A small-molecule ligand and the protein it binds are described below.
Small molecule (SMILES): C=CC1=C(C)/C(=C/c2[nH]c(/C=C3\N=C(/C=C4\NC(=O)C(C)=C4C=C)C(C)=C3CCC(=O)O)c(CCC(=O)O)c2C)NC1=O

Sequence of chain 1.A:
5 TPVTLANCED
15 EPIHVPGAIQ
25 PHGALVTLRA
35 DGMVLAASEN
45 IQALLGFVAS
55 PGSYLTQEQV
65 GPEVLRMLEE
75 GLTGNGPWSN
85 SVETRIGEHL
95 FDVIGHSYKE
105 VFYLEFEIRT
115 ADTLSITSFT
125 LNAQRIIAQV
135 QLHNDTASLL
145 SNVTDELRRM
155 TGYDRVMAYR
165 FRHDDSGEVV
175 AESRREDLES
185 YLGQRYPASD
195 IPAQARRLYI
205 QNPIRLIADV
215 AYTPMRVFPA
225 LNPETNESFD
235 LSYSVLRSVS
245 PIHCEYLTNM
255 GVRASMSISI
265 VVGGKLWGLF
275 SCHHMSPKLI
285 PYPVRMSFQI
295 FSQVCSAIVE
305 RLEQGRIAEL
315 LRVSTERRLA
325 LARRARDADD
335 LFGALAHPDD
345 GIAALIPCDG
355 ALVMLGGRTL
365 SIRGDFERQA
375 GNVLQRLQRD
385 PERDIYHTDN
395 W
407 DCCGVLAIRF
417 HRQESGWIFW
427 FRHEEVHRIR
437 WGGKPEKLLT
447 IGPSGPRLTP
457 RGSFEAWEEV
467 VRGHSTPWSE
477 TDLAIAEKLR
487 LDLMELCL

Binding-site contacts:
Ligand atom CMA contacts residue TYR163 of chain 1.A at 3.4 Å (hydrophobic).
Ligand atom OB contacts residue GLN188 of chain 1.A at 2.8 Å (h-bond).
Ligand atom O2D contacts residue TYR203 of chain 1.A at 3.6 Å.
Ligand atom NA contacts residue ASP194 of chain 1.A at 3.2 Å (salt-bridge).
Ligand atom O1A contacts residue SER275 of chain 1.A at 3.3 Å (h-bond).
Ligand atom O2D contacts residue ARG209 of chain 1.A at 2.9 Å (salt-bridge).
Ligand atom CBA contacts residue TYR203 of chain 1.A at 3.0 Å (hydrophobic).
Ligand atom ND contacts residue ASP194 of chain 1.A at 3.0 Å (salt-bridge).
Ligand atom NB contacts residue ASP194 of chain 1.A at 3.0 Å (salt-bridge).
Ligand atom O1A contacts residue HIS277 of chain 1.A at 2.9 Å (h-bond).
Ligand atom C4B contacts residue TYR250 of chain 1.A at 2.9 Å (hydrophobic).
Ligand atom OB contacts residue TYR250 of chain 1.A at 3.2 Å (h-bond).
Ligand atom C3B contacts residue TYR250 of chain 1.A at 3.4 Å (hydrophobic).
Ligand atom CHD contacts residue PRO196 of chain 1.A at 3.5 Å (hydrophobic).
Ligand atom CBC contacts residue CYS12 of chain 1.A at 1.6 Å (hydrophobic).
Ligand atom OB contacts residue SER459 of chain 1.A at 3.6 Å.
Ligand atom OC contacts residue TYR250 of chain 1.A at 3.2 Å.
Ligand atom CMA contacts residue TYR190 of chain 1.A at 3.7 Å (hydrophobic).
Ligand atom C1B contacts residue TYR250 of chain 1.A at 3.5 Å (hydrophobic).
Ligand atom C4B contacts residue TYR190 of chain 1.A at 3.6 Å (hydrophobic).
Ligand atom NB contacts residue TYR190 of chain 1.A at 3.6 Å.
Ligand atom CHA contacts residue HIS247 of chain 1.A at 3.5 Å.
Ligand atom CMD contacts residue ILE17 of chain 1.A at 3.6 Å (hydrophobic).
Ligand atom C4C contacts residue ASP194 of chain 1.A at 3.6 Å.
Ligand atom CAD contacts residue TYR203 of chain 1.A at 3.6 Å (hydrophobic).
Ligand atom CBD contacts residue HIS247 of chain 1.A at 3.4 Å.
Ligand atom C1A contacts residue HIS247 of chain 1.A at 3.6 Å.
Ligand atom CHA contacts residue TYR203 of chain 1.A at 3.6 Å (hydrophobic).
Ligand atom O2A contacts residue TYR163 of chain 1.A at 2.8 Å (h-bond).
Ligand atom CGD contacts residue ARG209 of chain 1.A at 3.3 Å.
Ligand atom C4D contacts residue HIS247 of chain 1.A at 3.6 Å.
Ligand atom O2A contacts residue SER275 of chain 1.A at 2.7 Å (h-bond).
Ligand atom O1D contacts residue ARG209 of chain 1.A at 3.0 Å (salt-bridge).
Ligand atom CBB contacts residue PRO456 of chain 1.A at 3.5 Å (hydrophobic).
Ligand atom NB contacts residue TYR250 of chain 1.A at 3.0 Å (h-bond).
Ligand atom CGA contacts residue SER275 of chain 1.A at 3.1 Å.
Ligand atom NC contacts residue ASP194 of chain 1.A at 3.4 Å (salt-bridge).
Ligand atom O2D contacts residue ILE211 of chain 1.A at 3.6 Å.
Ligand atom CAC contacts residue CYS12 of chain 1.A at 3.1 Å (hydrophobic).
Ligand atom CAA contacts residue TYR203 of chain 1.A at 3.2 Å (hydrophobic).